Binding-site contacts:
Ligand atom C2 contacts residue HIS187 of chain 1.B at 3.7 Å.
Ligand atom O1 contacts residue ILE184 of chain 1.B at 3.7 Å.
Ligand atom O2 contacts residue ASN183 of chain 1.B at 3.9 Å.
Ligand atom C5 contacts residue PHE262 of chain 1.B at 3.6 Å (hydrophobic).
Ligand atom O4 contacts residue THR160 of chain 1.B at 3.7 Å.
Ligand atom O4 contacts residue ARG247 of chain 1.B at 3.0 Å (salt-bridge).
Ligand atom C4 contacts residue TYR158 of chain 1.B at 4.0 Å (hydrophobic).
Ligand atom C5 contacts residue THR160 of chain 1.B at 3.5 Å.
Ligand atom C2 contacts residue NAD1 of chain 1.H at 3.1 Å.
Ligand atom O1 contacts residue NAD1 of chain 1.H at 3.6 Å.
Ligand atom C4 contacts residue PHE262 of chain 1.B at 4.0 Å (hydrophobic).
Ligand atom C3 contacts residue PHE262 of chain 1.B at 3.9 Å (hydrophobic).
Ligand atom O2 contacts residue ILE184 of chain 1.B at 4.3 Å.
Ligand atom C3 contacts residue NAD1 of chain 1.H at 3.5 Å.
Ligand atom C4 contacts residue ARG162 of chain 1.B at 3.5 Å.
Ligand atom C5 contacts residue TYR158 of chain 1.B at 3.7 Å (hydrophobic).
Ligand atom C1 contacts residue NAD1 of chain 1.H at 3.3 Å.
Ligand atom C5 contacts residue ARG162 of chain 1.B at 3.5 Å.
Ligand atom O4 contacts residue TYR158 of chain 1.B at 2.6 Å (h-bond).
Ligand atom O3 contacts residue PHE262 of chain 1.B at 4.0 Å.
Ligand atom O1 contacts residue ARG162 of chain 1.B at 2.8 Å (salt-bridge).
Ligand atom O5 contacts residue HIS187 of chain 1.B at 2.8 Å (h-bond).
Ligand atom C2 contacts residue LYS103 of chain 1.B at 3.6 Å.
Ligand atom C4 contacts residue HIS187 of chain 1.B at 3.8 Å.
Ligand atom O3 contacts residue ARG247 of chain 1.B at 3.1 Å (salt-bridge).
Ligand atom C3 contacts residue HIS187 of chain 1.B at 3.9 Å.
Ligand atom O5 contacts residue LYS103 of chain 1.B at 2.8 Å (salt-bridge).
Ligand atom O4 contacts residue PHE262 of chain 1.B at 3.4 Å.
Ligand atom C1 contacts residue ILE184 of chain 1.B at 3.9 Å (hydrophobic).
Ligand atom O5 contacts residue NAD1 of chain 1.H at 3.1 Å.
Ligand atom C1 contacts residue LYS103 of chain 1.B at 3.7 Å.
Ligand atom C3 contacts residue ARG162 of chain 1.B at 3.6 Å.
Ligand atom O3 contacts residue THR160 of chain 1.B at 2.8 Å (h-bond).
Ligand atom C5 contacts residue ARG247 of chain 1.B at 3.5 Å.
Ligand atom C1 contacts residue ARG162 of chain 1.B at 3.8 Å.
Ligand atom O2 contacts residue NAD1 of chain 1.H at 3.3 Å.
Ligand atom O3 contacts residue ARG162 of chain 1.B at 2.9 Å (salt-bridge).
Ligand atom O2 contacts residue LYS103 of chain 1.B at 2.9 Å (salt-bridge).
Ligand atom C2 contacts residue ARG162 of chain 1.B at 4.2 Å.
Ligand atom O3 contacts residue EDO1 of chain 1.J at 3.9 Å.

Sequence of chain 1.B:
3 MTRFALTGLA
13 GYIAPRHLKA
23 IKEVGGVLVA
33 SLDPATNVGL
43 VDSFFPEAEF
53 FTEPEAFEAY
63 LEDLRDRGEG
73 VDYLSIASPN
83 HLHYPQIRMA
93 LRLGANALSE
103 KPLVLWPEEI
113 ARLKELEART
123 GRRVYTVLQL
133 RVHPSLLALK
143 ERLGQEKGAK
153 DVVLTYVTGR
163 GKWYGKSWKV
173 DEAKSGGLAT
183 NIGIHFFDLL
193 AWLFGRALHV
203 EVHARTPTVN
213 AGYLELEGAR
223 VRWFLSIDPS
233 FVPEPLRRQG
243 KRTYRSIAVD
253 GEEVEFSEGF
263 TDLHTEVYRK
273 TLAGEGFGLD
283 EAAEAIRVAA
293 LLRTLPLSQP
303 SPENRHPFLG

The small molecule below binds the protein below.
Small molecule (SMILES): O=C(O)CCC(=O)C(=O)O